A protein and the small-molecule ligand that binds it are described below.
Small molecule (SMILES): Nc1ncnc2c1ncn2[C@@H]1O[C@H](COP(=O)(O)OP(=O)(O)OP(O)(O)=S)[C@@H](O)[C@H]1O

Binding-site contacts:
Ligand atom O3G contacts residue LYS66 of chain 1.H at 3.3 Å (salt-bridge).
Ligand atom O1A contacts residue THR67 of chain 1.H at 3.4 Å.
Ligand atom N3 contacts residue TRP211 of chain 1.H at 3.4 Å.
Ligand atom O3' contacts residue ARG63 of chain 1.H at 3.5 Å (salt-bridge).
Ligand atom S1G contacts residue ARG189 of chain 1.G at 3.2 Å (salt-bridge).
Ligand atom S1G contacts residue GLN185 of chain 1.G at 3.2 Å (h-bond).
Ligand atom N1 contacts residue VAL34 of chain 1.H at 2.5 Å (h-bond).
Ligand atom O2B contacts residue THR64 of chain 1.H at 3.2 Å (h-bond).
Ligand atom PB contacts residue ARG63 of chain 1.H at 3.6 Å.
Ligand atom O3A contacts residue LYS66 of chain 1.H at 3.0 Å (salt-bridge).
Ligand atom O5' contacts residue GLY65 of chain 1.H at 2.8 Å.
Ligand atom O2A contacts residue ARG63 of chain 1.H at 3.4 Å (salt-bridge).
Ligand atom N3 contacts residue SER32 of chain 1.H at 3.5 Å (h-bond).
Ligand atom C2 contacts residue VAL34 of chain 1.H at 3.6 Å (hydrophobic).
Ligand atom O3G contacts residue GLN185 of chain 1.G at 3.6 Å (h-bond).
Ligand atom O3A contacts residue THR67 of chain 1.H at 3.2 Å (h-bond).
Ligand atom S1G contacts residue GLU145 of chain 1.H at 3.1 Å (salt-bridge).
Ligand atom C5' contacts residue GLY65 of chain 1.H at 3.4 Å.
Ligand atom O2B contacts residue SER62 of chain 1.H at 3.6 Å.
Ligand atom C6 contacts residue VAL34 of chain 1.H at 3.1 Å (hydrophobic).
Ligand atom O4' contacts residue ILE241 of chain 1.H at 3.4 Å.
Ligand atom N1 contacts residue SER32 of chain 1.H at 3.1 Å (h-bond).
Ligand atom PG contacts residue MG1 of chain 1.X at 3.2 Å.
Ligand atom O3A contacts residue GLY65 of chain 1.H at 3.1 Å.
Ligand atom C2 contacts residue SER32 of chain 1.H at 2.7 Å.
Ligand atom O3B contacts residue MG1 of chain 1.X at 2.7 Å.
Ligand atom PB contacts residue LYS66 of chain 1.H at 3.6 Å.
Ligand atom N1 contacts residue ILE33 of chain 1.H at 3.3 Å.
Ligand atom O1B contacts residue GLY65 of chain 1.H at 3.6 Å.
Ligand atom O2' contacts residue ASP245 of chain 1.H at 2.7 Å (salt-bridge).
Ligand atom O2G contacts residue ARG63 of chain 1.H at 3.5 Å (salt-bridge).
Ligand atom C4' contacts residue GLY242 of chain 1.H at 3.4 Å.
Ligand atom PA contacts residue GLY65 of chain 1.H at 3.6 Å.
Ligand atom S1G contacts residue MG1 of chain 1.X at 2.5 Å.
Ligand atom O2B contacts residue ARG63 of chain 1.H at 2.4 Å (salt-bridge).
Ligand atom O1B contacts residue LYS66 of chain 1.H at 2.7 Å (salt-bridge).
Ligand atom O1A contacts residue VAL68 of chain 1.H at 3.0 Å.
Ligand atom O4' contacts residue GLY242 of chain 1.H at 3.2 Å.
Ligand atom N6 contacts residue VAL34 of chain 1.H at 2.6 Å (h-bond).
Ligand atom C8 contacts residue ILE241 of chain 1.H at 3.5 Å (hydrophobic).

Sequence of chain 1.G:
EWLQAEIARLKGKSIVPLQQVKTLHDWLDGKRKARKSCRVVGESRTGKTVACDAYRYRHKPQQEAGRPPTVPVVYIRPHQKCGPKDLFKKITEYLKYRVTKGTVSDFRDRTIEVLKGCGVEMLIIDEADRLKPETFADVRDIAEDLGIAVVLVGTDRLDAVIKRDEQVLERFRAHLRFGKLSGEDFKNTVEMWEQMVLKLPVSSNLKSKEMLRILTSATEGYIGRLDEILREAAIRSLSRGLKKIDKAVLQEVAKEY

Sequence of chain 1.H:
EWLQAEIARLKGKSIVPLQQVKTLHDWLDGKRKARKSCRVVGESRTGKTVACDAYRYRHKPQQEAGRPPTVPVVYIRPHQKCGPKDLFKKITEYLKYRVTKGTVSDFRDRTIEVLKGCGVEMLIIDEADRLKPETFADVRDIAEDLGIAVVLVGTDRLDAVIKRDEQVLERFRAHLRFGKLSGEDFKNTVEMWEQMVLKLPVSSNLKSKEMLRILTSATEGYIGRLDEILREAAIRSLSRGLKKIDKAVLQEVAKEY